This small molecule binds to this protein.
Small molecule (SMILES): CC(=O)C(F)(F)F

Sequence of chain 1.D:
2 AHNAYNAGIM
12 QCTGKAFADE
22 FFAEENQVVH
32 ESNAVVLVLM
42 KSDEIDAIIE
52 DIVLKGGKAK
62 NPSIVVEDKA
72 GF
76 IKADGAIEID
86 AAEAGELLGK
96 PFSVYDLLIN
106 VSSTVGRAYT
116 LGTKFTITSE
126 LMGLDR

Binding-site contacts:
Ligand atom C02 contacts residue CYS13 of chain 1.D at 2.8 Å (hydrophobic).
Ligand atom C01 contacts residue GLN12 of chain 1.D at 3.8 Å.
Ligand atom C03 contacts residue CYS13 of chain 1.D at 3.5 Å (hydrophobic).
Ligand atom F05 contacts residue CYS13 of chain 1.D at 4.0 Å.
Ligand atom O07 contacts residue GLN12 of chain 1.D at 4.2 Å.
Ligand atom F05 contacts residue ALA17 of chain 1.D at 4.3 Å.
Ligand atom C01 contacts residue CYS13 of chain 1.D at 1.8 Å (hydrophobic).
Ligand atom F06 contacts residue CYS13 of chain 1.D at 3.1 Å.
Ligand atom O07 contacts residue CYS13 of chain 1.D at 3.6 Å.